Sequence of chain 24.D:
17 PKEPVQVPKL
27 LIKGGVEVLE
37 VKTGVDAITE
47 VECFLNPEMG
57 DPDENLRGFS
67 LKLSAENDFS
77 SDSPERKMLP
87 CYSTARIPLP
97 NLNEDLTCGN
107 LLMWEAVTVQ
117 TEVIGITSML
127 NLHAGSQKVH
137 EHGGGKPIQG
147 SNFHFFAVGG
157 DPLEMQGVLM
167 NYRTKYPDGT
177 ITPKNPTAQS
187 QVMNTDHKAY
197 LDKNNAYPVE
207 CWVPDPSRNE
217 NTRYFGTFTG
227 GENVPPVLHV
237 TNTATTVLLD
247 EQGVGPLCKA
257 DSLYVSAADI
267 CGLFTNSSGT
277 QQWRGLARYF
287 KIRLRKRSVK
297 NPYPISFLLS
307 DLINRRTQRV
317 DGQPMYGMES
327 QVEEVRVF

The small molecule below binds the protein below.
Small molecule (SMILES): CC(=O)N[C@H]1[C@H]([C@H](O)[C@H](O)CO)O[C@@](O[C@H](CO)[C@@H](O)[C@@H]2O[C@@H](C(=O)O)C[C@H](O)[C@H]2NC(C)=O)(C(=O)O)C[C@@H]1O

Sequence of chain 24.E:
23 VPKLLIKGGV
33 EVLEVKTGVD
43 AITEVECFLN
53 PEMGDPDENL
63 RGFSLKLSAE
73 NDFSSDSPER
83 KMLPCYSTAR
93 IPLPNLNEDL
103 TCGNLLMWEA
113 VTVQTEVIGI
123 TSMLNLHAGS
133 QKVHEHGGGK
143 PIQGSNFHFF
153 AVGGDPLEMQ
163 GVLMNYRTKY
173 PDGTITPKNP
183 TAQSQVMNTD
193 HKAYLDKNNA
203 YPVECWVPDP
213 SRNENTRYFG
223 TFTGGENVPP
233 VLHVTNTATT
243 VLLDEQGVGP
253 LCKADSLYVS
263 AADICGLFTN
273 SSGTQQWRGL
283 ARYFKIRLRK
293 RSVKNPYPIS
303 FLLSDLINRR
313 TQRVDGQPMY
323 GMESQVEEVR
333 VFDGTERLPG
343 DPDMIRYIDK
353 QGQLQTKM

Binding-site contacts:
Ligand atom N5 contacts residue ASN272 of chain 24.D at 3.3 Å (h-bond).
Ligand atom O1A contacts residue THR276 of chain 24.D at 2.6 Å (h-bond).
Ligand atom O7 contacts residue LEU62 of chain 24.D at 3.5 Å.
Ligand atom C5 contacts residue LYS68 of chain 24.D at 3.7 Å.
Ligand atom C11 contacts residue LYS68 of chain 24.D at 3.8 Å.
Ligand atom O8 contacts residue THR276 of chain 24.D at 3.8 Å.
Ligand atom C1 contacts residue THR276 of chain 24.D at 3.4 Å.
Ligand atom O8 contacts residue ASN272 of chain 24.D at 3.4 Å (h-bond).
Ligand atom O10 contacts residue PHE75 of chain 24.E at 2.6 Å.
Ligand atom O8 contacts residue GLN278 of chain 24.D at 3.5 Å (h-bond).
Ligand atom O1A contacts residue ASN272 of chain 24.D at 3.6 Å (h-bond).
Ligand atom C11 contacts residue LEU62 of chain 24.D at 3.9 Å (hydrophobic).
Ligand atom C11 contacts residue PHE65 of chain 24.D at 3.8 Å (hydrophobic).
Ligand atom O1B contacts residue LYS68 of chain 24.D at 3.6 Å.
Ligand atom O9 contacts residue LYS68 of chain 24.D at 2.8 Å (salt-bridge).
Ligand atom C11 contacts residue PHE75 of chain 24.E at 1.8 Å (hydrophobic).
Ligand atom C6 contacts residue ASN272 of chain 24.D at 3.7 Å.
Ligand atom C9 contacts residue GLN278 of chain 24.D at 3.2 Å.
Ligand atom O10 contacts residue LEU62 of chain 24.D at 3.1 Å.
Ligand atom C11 contacts residue HIS138 of chain 24.C at 3.3 Å.
Ligand atom O1B contacts residue THR276 of chain 24.D at 3.5 Å (h-bond).
Ligand atom C10 contacts residue LEU62 of chain 24.D at 3.5 Å (hydrophobic).
Ligand atom C1 contacts residue SER274 of chain 24.D at 3.4 Å.
Ligand atom C11 contacts residue ASN272 of chain 24.D at 3.6 Å.
Ligand atom N5 contacts residue PHE75 of chain 24.E at 3.8 Å.
Ligand atom C10 contacts residue LYS68 of chain 24.D at 3.8 Å.
Ligand atom C10 contacts residue PHE75 of chain 24.E at 2.7 Å (hydrophobic).
Ligand atom C11 contacts residue GLN278 of chain 24.D at 3.5 Å.
Ligand atom C11 contacts residue PHE270 of chain 24.D at 3.9 Å (hydrophobic).
Ligand atom C6 contacts residue LYS68 of chain 24.D at 3.8 Å.
Ligand atom C9 contacts residue LYS68 of chain 24.D at 3.8 Å.
Ligand atom C8 contacts residue GLN278 of chain 24.D at 3.7 Å.
Ligand atom N5 contacts residue GLN278 of chain 24.D at 3.9 Å.
Ligand atom C11 contacts residue THR276 of chain 24.D at 3.4 Å.
Ligand atom C7 contacts residue GLN278 of chain 24.D at 3.8 Å.
Ligand atom O1B contacts residue SER274 of chain 24.D at 2.4 Å (h-bond).
Ligand atom O1A contacts residue SER274 of chain 24.D at 3.8 Å.
Ligand atom N5 contacts residue LYS68 of chain 24.D at 2.9 Å (salt-bridge).
Ligand atom O9 contacts residue LEU67 of chain 24.D at 3.2 Å.
Ligand atom O8 contacts residue LYS68 of chain 24.D at 3.5 Å.

Sequence of chain 24.C:
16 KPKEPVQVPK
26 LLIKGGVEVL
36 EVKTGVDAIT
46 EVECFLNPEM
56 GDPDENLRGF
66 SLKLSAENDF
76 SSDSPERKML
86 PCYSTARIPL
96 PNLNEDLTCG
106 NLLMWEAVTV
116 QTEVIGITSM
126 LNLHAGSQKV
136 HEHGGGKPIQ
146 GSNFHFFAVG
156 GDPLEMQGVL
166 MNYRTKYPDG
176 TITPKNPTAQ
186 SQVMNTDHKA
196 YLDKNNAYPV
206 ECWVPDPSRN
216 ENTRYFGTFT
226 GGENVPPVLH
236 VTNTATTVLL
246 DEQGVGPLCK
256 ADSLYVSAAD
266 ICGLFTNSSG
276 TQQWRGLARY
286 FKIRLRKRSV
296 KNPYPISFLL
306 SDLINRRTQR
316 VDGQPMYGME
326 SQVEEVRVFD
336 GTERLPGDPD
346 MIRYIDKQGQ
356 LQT